Sequence of chain 4.A:
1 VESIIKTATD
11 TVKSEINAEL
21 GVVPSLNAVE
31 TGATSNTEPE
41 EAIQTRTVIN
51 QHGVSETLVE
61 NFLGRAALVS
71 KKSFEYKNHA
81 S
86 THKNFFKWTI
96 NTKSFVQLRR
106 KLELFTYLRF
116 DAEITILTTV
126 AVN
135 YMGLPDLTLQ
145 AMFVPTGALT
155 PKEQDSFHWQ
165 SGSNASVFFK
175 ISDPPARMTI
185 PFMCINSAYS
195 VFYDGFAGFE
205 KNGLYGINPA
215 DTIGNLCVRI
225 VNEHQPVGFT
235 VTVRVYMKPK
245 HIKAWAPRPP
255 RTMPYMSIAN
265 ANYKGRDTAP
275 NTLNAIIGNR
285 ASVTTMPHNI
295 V

Binding-site contacts:
Ligand atom C3 contacts residue PRO274 of chain 4.A at 3.8 Å (hydrophobic).
Ligand atom C3 contacts residue ARG104 of chain 4.C at 3.8 Å.
Ligand atom O3 contacts residue GLY282 of chain 4.A at 3.4 Å.
Ligand atom C4 contacts residue ASP91 of chain 4.C at 3.2 Å.
Ligand atom O3 contacts residue ASP91 of chain 4.C at 4.0 Å.
Ligand atom C4 contacts residue ARG104 of chain 4.C at 3.9 Å.
Ligand atom C3 contacts residue ARG95 of chain 4.C at 3.9 Å.
Ligand atom O7 contacts residue ARG270 of chain 4.A at 3.8 Å.
Ligand atom C5 contacts residue PRO231 of chain 4.C at 3.7 Å (hydrophobic).
Ligand atom C3 contacts residue ASP232 of chain 4.C at 4.0 Å.
Ligand atom O4 contacts residue ASN275 of chain 4.A at 3.0 Å (h-bond).
Ligand atom C4 contacts residue ASN275 of chain 4.A at 3.8 Å.
Ligand atom C5 contacts residue PRO274 of chain 4.A at 4.0 Å (hydrophobic).
Ligand atom C11 contacts residue GLY234 of chain 4.C at 3.8 Å.
Ligand atom O4 contacts residue ASP232 of chain 4.C at 2.7 Å (salt-bridge).
Ligand atom C4 contacts residue PRO274 of chain 4.A at 4.0 Å (hydrophobic).
Ligand atom C10 contacts residue PRO231 of chain 4.C at 3.8 Å (hydrophobic).
Ligand atom O10 contacts residue ARG270 of chain 4.A at 3.3 Å.
Ligand atom C6 contacts residue ASP91 of chain 4.C at 3.8 Å.
Ligand atom O3 contacts residue PRO274 of chain 4.A at 3.8 Å.
Ligand atom C3 contacts residue PRO274 of chain 4.A at 4.1 Å (hydrophobic).
Ligand atom O4 contacts residue ARG95 of chain 4.C at 3.6 Å (salt-bridge).
Ligand atom N5 contacts residue ASP232 of chain 4.C at 4.1 Å.
Ligand atom O6 contacts residue ASP91 of chain 4.C at 3.1 Å.
Ligand atom C4 contacts residue ASP232 of chain 4.C at 3.5 Å.
Ligand atom N5 contacts residue PRO231 of chain 4.C at 2.9 Å (h-bond).
Ligand atom O4 contacts residue PRO231 of chain 4.C at 3.8 Å.
Ligand atom O7 contacts residue PRO274 of chain 4.A at 3.4 Å.
Ligand atom C5 contacts residue ASN275 of chain 4.A at 3.6 Å.
Ligand atom C11 contacts residue ILE233 of chain 4.C at 3.8 Å (hydrophobic).
Ligand atom O4 contacts residue ASP91 of chain 4.C at 2.7 Å (salt-bridge).
Ligand atom C4 contacts residue PRO231 of chain 4.C at 3.5 Å (hydrophobic).
Ligand atom C11 contacts residue ASP232 of chain 4.C at 3.8 Å.
Ligand atom N5 contacts residue ASN275 of chain 4.A at 3.6 Å (h-bond).
Ligand atom O6 contacts residue PRO274 of chain 4.A at 3.7 Å.
Ligand atom C10 contacts residue ASN275 of chain 4.A at 3.3 Å.
Ligand atom O1B contacts residue ARG104 of chain 4.C at 2.8 Å (salt-bridge).
Ligand atom C1 contacts residue ARG104 of chain 4.C at 3.6 Å.
Ligand atom C11 contacts residue PRO231 of chain 4.C at 3.7 Å (hydrophobic).
Ligand atom O10 contacts residue ASN275 of chain 4.A at 2.9 Å (h-bond).

Sequence of chain 4.C:
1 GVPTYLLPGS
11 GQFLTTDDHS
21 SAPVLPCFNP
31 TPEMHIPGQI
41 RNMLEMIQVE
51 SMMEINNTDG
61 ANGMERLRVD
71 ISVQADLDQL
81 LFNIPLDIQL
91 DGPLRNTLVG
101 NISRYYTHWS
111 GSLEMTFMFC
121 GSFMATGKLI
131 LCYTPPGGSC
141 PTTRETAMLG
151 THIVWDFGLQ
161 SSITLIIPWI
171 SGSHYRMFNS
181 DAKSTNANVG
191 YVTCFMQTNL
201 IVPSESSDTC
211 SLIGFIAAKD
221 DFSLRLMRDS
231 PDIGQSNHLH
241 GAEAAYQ

This protein binds this small molecule.
Small molecule (SMILES): CC(=O)N[C@H]1[C@H]([C@H](O)[C@H](O)CO)O[C@@](OC[C@H]2O[C@@H](O[C@H]3[C@H](O)[C@@H](O)[C@H](O)O[C@@H]3CO)[C@H](O)[C@@H](O)[C@H]2O)(C(=O)O)C[C@@H]1O